A protein and the small-molecule ligand that binds it are described below.
Small molecule (SMILES): O=C(O)c1ccc2c(c1)nc(Nc1cccc(Cl)c1)c1ccncc12

Sequence of chain 1.E:
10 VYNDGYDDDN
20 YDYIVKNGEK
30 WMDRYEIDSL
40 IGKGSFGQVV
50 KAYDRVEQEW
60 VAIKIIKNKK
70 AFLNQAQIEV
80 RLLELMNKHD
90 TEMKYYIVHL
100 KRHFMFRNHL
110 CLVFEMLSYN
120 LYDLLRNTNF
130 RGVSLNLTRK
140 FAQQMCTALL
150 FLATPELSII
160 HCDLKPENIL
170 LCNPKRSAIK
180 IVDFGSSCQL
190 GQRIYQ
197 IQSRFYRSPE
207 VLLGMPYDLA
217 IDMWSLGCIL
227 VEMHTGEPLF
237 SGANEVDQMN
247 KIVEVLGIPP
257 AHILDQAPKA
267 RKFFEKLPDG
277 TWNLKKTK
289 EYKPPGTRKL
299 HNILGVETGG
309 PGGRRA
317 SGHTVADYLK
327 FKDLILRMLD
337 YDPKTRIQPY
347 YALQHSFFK

Binding-site contacts:
Ligand atom C23 contacts residue VAL181 of chain 1.E at 3.9 Å (hydrophobic).
Ligand atom C7 contacts residue LEU169 of chain 1.E at 4.0 Å (hydrophobic).
Ligand atom CL22 contacts residue LYS42 of chain 1.E at 3.8 Å.
Ligand atom O25 contacts residue ASP182 of chain 1.E at 3.3 Å.
Ligand atom C11 contacts residue LEU116 of chain 1.E at 3.5 Å (hydrophobic).
Ligand atom N12 contacts residue ALA61 of chain 1.E at 3.8 Å.
Ligand atom O25 contacts residue LYS63 of chain 1.E at 2.7 Å (salt-bridge).
Ligand atom C3 contacts residue PHE113 of chain 1.E at 3.8 Å (hydrophobic).
Ligand atom C17 contacts residue VAL48 of chain 1.E at 3.6 Å (hydrophobic).
Ligand atom C23 contacts residue LYS63 of chain 1.E at 3.6 Å.
Ligand atom C13 contacts residue GLU114 of chain 1.E at 3.4 Å.
Ligand atom C8 contacts residue ALA61 of chain 1.E at 3.9 Å (hydrophobic).
Ligand atom N15 contacts residue ILE40 of chain 1.E at 4.0 Å.
Ligand atom N12 contacts residue LEU116 of chain 1.E at 2.7 Å (h-bond).
Ligand atom O24 contacts residue PHE113 of chain 1.E at 3.3 Å.
Ligand atom O24 contacts residue LYS63 of chain 1.E at 3.9 Å.
Ligand atom C4 contacts residue PHE113 of chain 1.E at 3.6 Å (hydrophobic).
Ligand atom O24 contacts residue ASP182 of chain 1.E at 2.9 Å (salt-bridge).
Ligand atom C21 contacts residue ILE40 of chain 1.E at 3.4 Å (hydrophobic).
Ligand atom C14 contacts residue ILE40 of chain 1.E at 3.6 Å (hydrophobic).
Ligand atom C19 contacts residue GLY41 of chain 1.E at 3.4 Å.
Ligand atom O24 contacts residue VAL181 of chain 1.E at 3.9 Å.
Ligand atom N9 contacts residue VAL48 of chain 1.E at 3.8 Å.
Ligand atom C5 contacts residue VAL181 of chain 1.E at 3.7 Å (hydrophobic).
Ligand atom C13 contacts residue LEU116 of chain 1.E at 3.6 Å (hydrophobic).
Ligand atom C13 contacts residue ALA61 of chain 1.E at 3.7 Å (hydrophobic).
Ligand atom C20 contacts residue ILE40 of chain 1.E at 3.5 Å (hydrophobic).
Ligand atom C11 contacts residue MET115 of chain 1.E at 3.8 Å (hydrophobic).
Ligand atom N15 contacts residue VAL48 of chain 1.E at 3.9 Å.
Ligand atom C20 contacts residue GLY41 of chain 1.E at 3.5 Å.
Ligand atom C10 contacts residue VAL48 of chain 1.E at 3.7 Å (hydrophobic).
Ligand atom C4 contacts residue VAL181 of chain 1.E at 3.6 Å (hydrophobic).
Ligand atom C3 contacts residue VAL181 of chain 1.E at 3.9 Å (hydrophobic).
Ligand atom C18 contacts residue GLY41 of chain 1.E at 3.8 Å.
Ligand atom C21 contacts residue GLY41 of chain 1.E at 3.9 Å.
Ligand atom N12 contacts residue GLU114 of chain 1.E at 3.6 Å.
Ligand atom N12 contacts residue MET115 of chain 1.E at 3.6 Å.
Ligand atom C23 contacts residue ASP182 of chain 1.E at 3.2 Å.
Ligand atom CL22 contacts residue PHE45 of chain 1.E at 3.6 Å.
Ligand atom C8 contacts residue LEU169 of chain 1.E at 3.9 Å (hydrophobic).